A protein and the small-molecule ligand that binds it are described below.
Small molecule (SMILES): CC(=O)N[C@@H]1[C@@H](O)[C@H](O)[C@@H](CO)O[C@H]1O

Sequence of chain 1.M:
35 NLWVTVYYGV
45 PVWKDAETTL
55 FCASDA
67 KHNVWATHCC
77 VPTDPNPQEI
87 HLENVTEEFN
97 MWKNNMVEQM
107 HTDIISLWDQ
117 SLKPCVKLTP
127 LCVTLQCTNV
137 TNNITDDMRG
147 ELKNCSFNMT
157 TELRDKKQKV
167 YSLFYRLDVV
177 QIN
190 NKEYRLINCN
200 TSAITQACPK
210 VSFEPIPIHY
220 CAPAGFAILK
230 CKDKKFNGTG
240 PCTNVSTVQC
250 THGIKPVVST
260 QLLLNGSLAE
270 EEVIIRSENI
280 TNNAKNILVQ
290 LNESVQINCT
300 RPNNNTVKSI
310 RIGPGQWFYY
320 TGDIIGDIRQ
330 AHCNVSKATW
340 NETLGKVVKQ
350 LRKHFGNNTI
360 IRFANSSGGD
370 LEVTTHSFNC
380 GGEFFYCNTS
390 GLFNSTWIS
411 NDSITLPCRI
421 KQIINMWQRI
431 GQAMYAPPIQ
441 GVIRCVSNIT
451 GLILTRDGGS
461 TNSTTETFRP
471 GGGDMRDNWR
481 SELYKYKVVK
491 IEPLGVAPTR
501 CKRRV

Binding-site contacts:
Ligand atom C7 contacts residue GLN132 of chain 1.M at 3.4 Å.
Ligand atom N2 contacts residue LYS165 of chain 1.M at 4.1 Å.
Ligand atom O7 contacts residue SER152 of chain 1.M at 4.3 Å.
Ligand atom C8 contacts residue ASN154 of chain 1.M at 4.1 Å.
Ligand atom O3 contacts residue GLN132 of chain 1.M at 3.1 Å (h-bond).
Ligand atom C8 contacts residue LYS165 of chain 1.M at 4.1 Å.
Ligand atom C1 contacts residue ASN154 of chain 1.M at 1.5 Å.
Ligand atom O5 contacts residue ASN154 of chain 1.M at 2.4 Å (h-bond).
Ligand atom C8 contacts residue SER152 of chain 1.M at 3.5 Å.
Ligand atom C7 contacts residue PHE153 of chain 1.M at 4.1 Å (hydrophobic).
Ligand atom C4 contacts residue ASN154 of chain 1.M at 4.3 Å.
Ligand atom C2 contacts residue GLN132 of chain 1.M at 4.1 Å.
Ligand atom C3 contacts residue GLN132 of chain 1.M at 4.2 Å.
Ligand atom C5 contacts residue ASN154 of chain 1.M at 3.8 Å.
Ligand atom C2 contacts residue ASN154 of chain 1.M at 2.6 Å.
Ligand atom C7 contacts residue ASN154 of chain 1.M at 3.6 Å.
Ligand atom N2 contacts residue ASN154 of chain 1.M at 3.1 Å (h-bond).
Ligand atom N2 contacts residue GLN132 of chain 1.M at 3.8 Å.
Ligand atom O7 contacts residue GLN132 of chain 1.M at 3.2 Å (h-bond).
Ligand atom C3 contacts residue ASN154 of chain 1.M at 3.9 Å.
Ligand atom O7 contacts residue ASN154 of chain 1.M at 3.7 Å.
Ligand atom C8 contacts residue GLN132 of chain 1.M at 3.9 Å.
Ligand atom O7 contacts residue PHE153 of chain 1.M at 4.0 Å.
Ligand atom C8 contacts residue PHE153 of chain 1.M at 3.5 Å (hydrophobic).